A protein and the small-molecule ligand that binds it are described below.
Small molecule (SMILES): COCc1nnc(N)s1

Sequence of chain 1.A:
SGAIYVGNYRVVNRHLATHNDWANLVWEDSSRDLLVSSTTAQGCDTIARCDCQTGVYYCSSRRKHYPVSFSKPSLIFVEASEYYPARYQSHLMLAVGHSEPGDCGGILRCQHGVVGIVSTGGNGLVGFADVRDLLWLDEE

Binding-site contacts:
Ligand atom O contacts residue LEU31 of chain 1.A at 4.0 Å.
Ligand atom N1 contacts residue LEU31 of chain 1.A at 3.9 Å.
Ligand atom C3 contacts residue LEU31 of chain 1.A at 2.9 Å (hydrophobic).
Ligand atom N2 contacts residue LEU31 of chain 1.A at 2.6 Å (h-bond).
Ligand atom C1 contacts residue VAL32 of chain 1.A at 4.3 Å (hydrophobic).
Ligand atom C1 contacts residue LEU31 of chain 1.A at 4.0 Å (hydrophobic).
Ligand atom S contacts residue VAL32 of chain 1.A at 3.4 Å (h-bond).
Ligand atom C2 contacts residue VAL32 of chain 1.A at 4.3 Å (hydrophobic).
Ligand atom N contacts residue LEU31 of chain 1.A at 3.7 Å.
Ligand atom S contacts residue LEU31 of chain 1.A at 3.1 Å (h-bond).
Ligand atom C2 contacts residue LEU31 of chain 1.A at 3.7 Å (hydrophobic).